A small-molecule ligand and the protein it binds are described below.
Small molecule (SMILES): C[C@H](N)C(=O)N[C@@H](C)C(=O)N[C@@H](C)C(=O)N[C@@H](C)C(=O)N[C@@H](C)C(=O)N[C@@H](C)C(=O)N[C@@H](C)C(=O)N[C@@H](C)C(=O)N[C@@H](C)C=O

Sequence of chain 1.E:
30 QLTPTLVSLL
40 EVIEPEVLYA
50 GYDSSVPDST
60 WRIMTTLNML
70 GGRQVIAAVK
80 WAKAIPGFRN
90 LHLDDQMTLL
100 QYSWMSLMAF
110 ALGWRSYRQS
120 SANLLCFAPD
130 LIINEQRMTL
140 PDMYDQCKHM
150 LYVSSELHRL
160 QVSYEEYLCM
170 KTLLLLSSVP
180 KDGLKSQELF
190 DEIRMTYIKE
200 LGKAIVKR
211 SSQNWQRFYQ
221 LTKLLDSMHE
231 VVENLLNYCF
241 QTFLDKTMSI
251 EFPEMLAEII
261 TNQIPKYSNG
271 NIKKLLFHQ

Binding-site contacts:
Ligand atom N contacts residue MET96 of chain 1.E at 3.6 Å.
Ligand atom N contacts residue GLU258 of chain 1.E at 4.0 Å.
Ligand atom O contacts residue ARG88 of chain 1.E at 3.8 Å.
Ligand atom CA contacts residue MET96 of chain 1.E at 3.4 Å (hydrophobic).
Ligand atom N contacts residue MET96 of chain 1.E at 4.3 Å.
Ligand atom CB contacts residue VAL78 of chain 1.E at 4.1 Å (hydrophobic).
Ligand atom C contacts residue GLU258 of chain 1.E at 4.5 Å.
Ligand atom CA contacts residue GLU258 of chain 1.E at 3.9 Å.
Ligand atom O contacts residue LYS82 of chain 1.E at 3.2 Å (salt-bridge).
Ligand atom CB contacts residue MET96 of chain 1.E at 3.7 Å (hydrophobic).
Ligand atom C contacts residue MET96 of chain 1.E at 3.7 Å (hydrophobic).
Ligand atom N contacts residue LEU92 of chain 1.E at 4.4 Å.
Ligand atom CA contacts residue LYS82 of chain 1.E at 4.1 Å.
Ligand atom CB contacts residue LEU92 of chain 1.E at 3.5 Å (hydrophobic).
Ligand atom CB contacts residue MET96 of chain 1.E at 3.2 Å (hydrophobic).
Ligand atom CB contacts residue GLU258 of chain 1.E at 3.0 Å.
Ligand atom CA contacts residue MET96 of chain 1.E at 3.9 Å (hydrophobic).
Ligand atom CB contacts residue MET255 of chain 1.E at 3.7 Å (hydrophobic).
Ligand atom C contacts residue LYS82 of chain 1.E at 3.8 Å.
Ligand atom N contacts residue MET96 of chain 1.E at 3.0 Å.
Ligand atom N contacts residue LYS82 of chain 1.E at 4.4 Å.
Ligand atom O contacts residue LYS82 of chain 1.E at 2.6 Å (salt-bridge).
Ligand atom C contacts residue VAL78 of chain 1.E at 4.5 Å (hydrophobic).
Ligand atom CA contacts residue MET96 of chain 1.E at 4.4 Å (hydrophobic).
Ligand atom N contacts residue GLU258 of chain 1.E at 3.9 Å.
Ligand atom CA contacts residue LEU92 of chain 1.E at 4.3 Å (hydrophobic).
Ligand atom C contacts residue LYS82 of chain 1.E at 3.7 Å.
Ligand atom N contacts residue MET255 of chain 1.E at 4.5 Å.